Sequence of chain 1.A:
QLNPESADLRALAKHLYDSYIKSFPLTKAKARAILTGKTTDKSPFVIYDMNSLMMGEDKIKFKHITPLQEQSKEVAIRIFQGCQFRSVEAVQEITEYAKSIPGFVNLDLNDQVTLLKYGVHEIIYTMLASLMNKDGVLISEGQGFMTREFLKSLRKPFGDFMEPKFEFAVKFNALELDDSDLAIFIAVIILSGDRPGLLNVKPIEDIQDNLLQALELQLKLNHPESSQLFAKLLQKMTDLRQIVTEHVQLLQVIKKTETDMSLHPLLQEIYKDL

A small-molecule ligand and the protein it binds are described below.
Small molecule (SMILES): CCCCC/C=C/C=C1C(=O)C=C[C@@H]1C/C=C/CCCC(=O)O

Binding-site contacts:
Ligand atom C3 contacts residue LEU143 of chain 1.A at 3.6 Å (hydrophobic).
Ligand atom O23 contacts residue TYR137 of chain 1.A at 3.4 Å (h-bond).
Ligand atom C14 contacts residue LYS177 of chain 1.A at 3.3 Å.
Ligand atom O23 contacts residue TYR283 of chain 1.A at 3.1 Å (h-bond).
Ligand atom O24 contacts residue LEU263 of chain 1.A at 2.8 Å.
Ligand atom C22 contacts residue TYR283 of chain 1.A at 3.0 Å (hydrophobic).
Ligand atom C14 contacts residue HIS259 of chain 1.A at 3.3 Å.
Ligand atom C22 contacts residue LEU263 of chain 1.A at 3.7 Å (hydrophobic).
Ligand atom C6 contacts residue CYS95 of chain 1.A at 3.7 Å (hydrophobic).
Ligand atom C13 contacts residue LEU140 of chain 1.A at 3.9 Å (hydrophobic).
Ligand atom C13 contacts residue MET174 of chain 1.A at 3.6 Å (hydrophobic).
Ligand atom C16 contacts residue CYS95 of chain 1.A at 3.4 Å (hydrophobic).
Ligand atom C7 contacts residue CYS95 of chain 1.A at 2.4 Å (hydrophobic).
Ligand atom O24 contacts residue HIS259 of chain 1.A at 3.7 Å.
Ligand atom C1 contacts residue ARG98 of chain 1.A at 3.6 Å.
Ligand atom C16 contacts residue SER99 of chain 1.A at 3.0 Å.
Ligand atom C10 contacts residue MET174 of chain 1.A at 3.9 Å (hydrophobic).
Ligand atom C1 contacts residue LEU143 of chain 1.A at 3.5 Å (hydrophobic).
Ligand atom C18 contacts residue TYR137 of chain 1.A at 3.6 Å (hydrophobic).
Ligand atom C11 contacts residue MET174 of chain 1.A at 3.9 Å (hydrophobic).
Ligand atom O12 contacts residue LEU140 of chain 1.A at 3.0 Å.
Ligand atom O23 contacts residue HIS259 of chain 1.A at 2.6 Å (h-bond).
Ligand atom C4 contacts residue LEU150 of chain 1.A at 3.6 Å (hydrophobic).
Ligand atom C15 contacts residue CYS95 of chain 1.A at 3.0 Å (hydrophobic).
Ligand atom C21 contacts residue TYR283 of chain 1.A at 2.6 Å (hydrophobic).
Ligand atom C17 contacts residue TYR137 of chain 1.A at 3.5 Å (hydrophobic).
Ligand atom C11 contacts residue LEU140 of chain 1.A at 3.6 Å (hydrophobic).
Ligand atom C2 contacts residue ARG98 of chain 1.A at 3.6 Å.
Ligand atom C14 contacts residue TYR137 of chain 1.A at 3.9 Å (hydrophobic).
Ligand atom C10 contacts residue CYS95 of chain 1.A at 2.6 Å (hydrophobic).
Ligand atom C19 contacts residue SER99 of chain 1.A at 3.2 Å.
Ligand atom C18 contacts residue SER99 of chain 1.A at 3.4 Å.
Ligand atom C17 contacts residue SER99 of chain 1.A at 3.2 Å.
Ligand atom C3 contacts residue LEU150 of chain 1.A at 3.1 Å (hydrophobic).
Ligand atom C13 contacts residue TYR137 of chain 1.A at 3.6 Å (hydrophobic).
Ligand atom C13 contacts residue LYS177 of chain 1.A at 3.3 Å.
Ligand atom C22 contacts residue HIS259 of chain 1.A at 3.5 Å.
Ligand atom O24 contacts residue TYR283 of chain 1.A at 3.9 Å.
Ligand atom C21 contacts residue LEU263 of chain 1.A at 3.9 Å (hydrophobic).
Ligand atom C8 contacts residue CYS95 of chain 1.A at 1.9 Å (hydrophobic).